Binding-site contacts:
Ligand atom C25 contacts residue VAL106 of chain 1.A at 3.6 Å (hydrophobic).
Ligand atom C7 contacts residue ALA109 of chain 1.A at 3.2 Å (hydrophobic).
Ligand atom C14 contacts residue LEU29 of chain 1.A at 3.7 Å (hydrophobic).
Ligand atom N3 contacts residue ASP186 of chain 1.A at 3.0 Å (salt-bridge).
Ligand atom C4 contacts residue GLU76 of chain 1.A at 3.8 Å.
Ligand atom C2 contacts residue ILE90 of chain 1.A at 3.8 Å (hydrophobic).
Ligand atom N5 contacts residue MET80 of chain 1.A at 3.7 Å.
Ligand atom C2 contacts residue ASP186 of chain 1.A at 3.7 Å.
Ligand atom N26 contacts residue LEU175 of chain 1.A at 3.8 Å.
Ligand atom C16 contacts residue LEU175 of chain 1.A at 3.6 Å (hydrophobic).
Ligand atom O21 contacts residue TYR108 of chain 1.A at 3.7 Å.
Ligand atom C1 contacts residue GLU76 of chain 1.A at 3.6 Å.
Ligand atom N26 contacts residue VAL106 of chain 1.A at 3.6 Å.
Ligand atom O21 contacts residue ALA109 of chain 1.A at 2.9 Å (h-bond).
Ligand atom C27 contacts residue GLY188 of chain 1.A at 3.7 Å.
Ligand atom N13 contacts residue TYR108 of chain 1.A at 3.5 Å.
Ligand atom N13 contacts residue ALA109 of chain 1.A at 2.7 Å (h-bond).
Ligand atom N18 contacts residue VAL37 of chain 1.A at 3.8 Å.
Ligand atom C7 contacts residue GLY112 of chain 1.A at 3.9 Å.
Ligand atom N26 contacts residue GLU107 of chain 1.A at 2.9 Å (salt-bridge).
Ligand atom N26 contacts residue ALA57 of chain 1.A at 3.6 Å.
Ligand atom C8 contacts residue GLY112 of chain 1.A at 3.6 Å.
Ligand atom C15 contacts residue LEU175 of chain 1.A at 3.5 Å (hydrophobic).
Ligand atom C8 contacts residue SER110 of chain 1.A at 3.4 Å.
Ligand atom C15 contacts residue ALA57 of chain 1.A at 3.8 Å (hydrophobic).
Ligand atom C8 contacts residue ALA109 of chain 1.A at 3.2 Å (hydrophobic).
Ligand atom C27 contacts residue ASP186 of chain 1.A at 3.7 Å.
Ligand atom C24 contacts residue VAL106 of chain 1.A at 3.8 Å (hydrophobic).
Ligand atom C12 contacts residue LEU29 of chain 1.A at 3.9 Å (hydrophobic).
Ligand atom N5 contacts residue GLU76 of chain 1.A at 2.9 Å (salt-bridge).
Ligand atom N3 contacts residue ILE90 of chain 1.A at 3.8 Å.
Ligand atom C20 contacts residue LEU175 of chain 1.A at 3.9 Å (hydrophobic).
Ligand atom C6 contacts residue LEU29 of chain 1.A at 3.8 Å (hydrophobic).
Ligand atom C12 contacts residue ALA109 of chain 1.A at 3.9 Å (hydrophobic).
Ligand atom C27 contacts residue PHE187 of chain 1.A at 3.6 Å (hydrophobic).
Ligand atom C9 contacts residue SER110 of chain 1.A at 3.8 Å.
Ligand atom N3 contacts residue ALA185 of chain 1.A at 3.8 Å.
Ligand atom C4 contacts residue ASP186 of chain 1.A at 3.6 Å.
Ligand atom C22 contacts residue VAL106 of chain 1.A at 3.9 Å (hydrophobic).
Ligand atom C23 contacts residue ILE90 of chain 1.A at 3.9 Å (hydrophobic).

The protein below binds the small molecule below.
Small molecule (SMILES): Cc1nc2ccc(-n3ncc(C(=O)c4cc5ccccc5[nH]4)c3N)cc2[nH]1

Sequence of chain 1.A:
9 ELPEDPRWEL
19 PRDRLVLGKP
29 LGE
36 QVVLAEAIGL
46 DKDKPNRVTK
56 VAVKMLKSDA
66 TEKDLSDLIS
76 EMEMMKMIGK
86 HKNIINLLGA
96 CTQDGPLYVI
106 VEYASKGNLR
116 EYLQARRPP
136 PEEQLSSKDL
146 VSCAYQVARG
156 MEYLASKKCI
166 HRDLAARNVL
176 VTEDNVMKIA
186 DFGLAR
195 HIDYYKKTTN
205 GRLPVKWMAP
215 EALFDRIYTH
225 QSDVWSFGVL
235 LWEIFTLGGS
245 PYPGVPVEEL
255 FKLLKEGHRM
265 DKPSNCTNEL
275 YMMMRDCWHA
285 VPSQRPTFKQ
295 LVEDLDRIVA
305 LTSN